Sequence of chain 1.B:
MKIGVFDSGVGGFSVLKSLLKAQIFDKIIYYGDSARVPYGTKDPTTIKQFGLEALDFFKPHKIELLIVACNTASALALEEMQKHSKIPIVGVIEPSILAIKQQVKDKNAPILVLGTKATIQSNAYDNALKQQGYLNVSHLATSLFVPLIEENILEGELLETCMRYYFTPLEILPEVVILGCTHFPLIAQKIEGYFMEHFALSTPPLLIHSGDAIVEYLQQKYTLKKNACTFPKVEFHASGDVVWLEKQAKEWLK

The small molecule below binds the protein below.
Small molecule (SMILES): N[C@H](CCC(=O)O)C(=O)O

Binding-site contacts:
Ligand atom OE2 contacts residue TYR59 of chain 1.B at 3.3 Å (h-bond).
Ligand atom OXT contacts residue THR92 of chain 1.B at 2.8 Å (h-bond).
Ligand atom OE2 contacts residue PRO58 of chain 1.B at 3.3 Å.
Ligand atom C contacts residue ASN91 of chain 1.B at 3.6 Å.
Ligand atom N contacts residue SER28 of chain 1.B at 3.3 Å (h-bond).
Ligand atom CA contacts residue CYS90 of chain 1.B at 3.5 Å (hydrophobic).
Ligand atom OE2 contacts residue THR136 of chain 1.B at 3.8 Å.
Ligand atom OE1 contacts residue PRO58 of chain 1.B at 3.3 Å.
Ligand atom O contacts residue THR202 of chain 1.B at 2.9 Å (h-bond).
Ligand atom N contacts residue CYS90 of chain 1.B at 3.3 Å (h-bond).
Ligand atom O contacts residue CYS90 of chain 1.B at 3.8 Å.
Ligand atom CA contacts residue THR202 of chain 1.B at 3.6 Å.
Ligand atom OE1 contacts residue VAL57 of chain 1.B at 3.8 Å.
Ligand atom CB contacts residue CYS201 of chain 1.B at 3.6 Å (hydrophobic).
Ligand atom OXT contacts residue THR136 of chain 1.B at 3.4 Å.
Ligand atom O contacts residue THR92 of chain 1.B at 3.9 Å.
Ligand atom C contacts residue CYS90 of chain 1.B at 3.7 Å (hydrophobic).
Ligand atom CD contacts residue SER28 of chain 1.B at 3.6 Å.
Ligand atom C contacts residue THR202 of chain 1.B at 3.8 Å.
Ligand atom OXT contacts residue ASN91 of chain 1.B at 3.9 Å.
Ligand atom O contacts residue ASN91 of chain 1.B at 2.9 Å (h-bond).
Ligand atom N contacts residue THR202 of chain 1.B at 2.9 Å (h-bond).
Ligand atom C contacts residue THR92 of chain 1.B at 3.7 Å.
Ligand atom CA contacts residue SER28 of chain 1.B at 4.0 Å.
Ligand atom CG contacts residue SER28 of chain 1.B at 3.7 Å.
Ligand atom CB contacts residue HIS203 of chain 1.B at 3.7 Å.
Ligand atom O contacts residue CYS201 of chain 1.B at 3.6 Å.
Ligand atom OE1 contacts residue GLY60 of chain 1.B at 3.8 Å.
Ligand atom OE2 contacts residue GLY60 of chain 1.B at 2.7 Å (h-bond).
Ligand atom OE1 contacts residue TYR59 of chain 1.B at 2.7 Å (h-bond).
Ligand atom CD contacts residue GLY60 of chain 1.B at 3.6 Å.
Ligand atom CG contacts residue VAL166 of chain 1.B at 4.0 Å (hydrophobic).
Ligand atom OE1 contacts residue SER28 of chain 1.B at 2.7 Å (h-bond).
Ligand atom C contacts residue CYS201 of chain 1.B at 3.7 Å (hydrophobic).
Ligand atom CD contacts residue PRO58 of chain 1.B at 3.5 Å (hydrophobic).
Ligand atom CD contacts residue TYR59 of chain 1.B at 3.4 Å (hydrophobic).
Ligand atom OXT contacts residue CYS201 of chain 1.B at 3.7 Å.
Ligand atom CG contacts residue HIS203 of chain 1.B at 3.6 Å.
Ligand atom N contacts residue ASP27 of chain 1.B at 3.0 Å (salt-bridge).
Ligand atom CB contacts residue THR202 of chain 1.B at 3.7 Å.